This protein binds this small molecule.
Small molecule (SMILES): CC(=O)N[C@@H]1[C@@H](O)[C@H](O)[C@@H](CO)O[C@H]1O

Sequence of chain 1.E:
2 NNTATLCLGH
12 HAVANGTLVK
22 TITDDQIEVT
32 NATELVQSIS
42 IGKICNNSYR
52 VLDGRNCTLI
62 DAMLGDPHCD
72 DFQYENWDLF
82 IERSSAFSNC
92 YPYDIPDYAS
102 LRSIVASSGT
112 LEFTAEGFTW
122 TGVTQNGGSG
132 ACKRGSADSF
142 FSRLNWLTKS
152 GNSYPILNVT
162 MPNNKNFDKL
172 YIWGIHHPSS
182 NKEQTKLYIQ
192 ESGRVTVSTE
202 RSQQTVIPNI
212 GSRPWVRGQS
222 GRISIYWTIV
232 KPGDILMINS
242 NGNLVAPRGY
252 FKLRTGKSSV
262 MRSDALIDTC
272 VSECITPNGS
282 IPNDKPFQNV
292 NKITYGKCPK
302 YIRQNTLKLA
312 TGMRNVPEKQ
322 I

Binding-site contacts:
Ligand atom C7 contacts residue ASP269 of chain 1.E at 4.3 Å.
Ligand atom O5 contacts residue ASN47 of chain 1.E at 2.4 Å (h-bond).
Ligand atom C5 contacts residue ASN47 of chain 1.E at 3.4 Å.
Ligand atom C8 contacts residue ASP269 of chain 1.E at 3.3 Å.
Ligand atom O7 contacts residue ILE268 of chain 1.E at 4.1 Å.
Ligand atom C8 contacts residue ILE268 of chain 1.E at 3.5 Å (hydrophobic).
Ligand atom C7 contacts residue ILE268 of chain 1.E at 3.8 Å (hydrophobic).
Ligand atom C1 contacts residue ILE268 of chain 1.E at 4.2 Å (hydrophobic).
Ligand atom C6 contacts residue ASN47 of chain 1.E at 4.3 Å.
Ligand atom O3 contacts residue ASN47 of chain 1.E at 4.2 Å.
Ligand atom N2 contacts residue ILE268 of chain 1.E at 4.2 Å.
Ligand atom C2 contacts residue THR270 of chain 1.E at 4.2 Å.
Ligand atom N2 contacts residue THR270 of chain 1.E at 3.9 Å.
Ligand atom C3 contacts residue ASN47 of chain 1.E at 3.3 Å.
Ligand atom C2 contacts residue ASN47 of chain 1.E at 2.0 Å.
Ligand atom N2 contacts residue ASP269 of chain 1.E at 4.0 Å.
Ligand atom N2 contacts residue ASN47 of chain 1.E at 2.8 Å (h-bond).
Ligand atom C7 contacts residue ASN47 of chain 1.E at 4.0 Å.
Ligand atom C4 contacts residue ASN47 of chain 1.E at 3.6 Å.
Ligand atom C1 contacts residue ASN47 of chain 1.E at 1.4 Å.
Ligand atom O7 contacts residue ASN47 of chain 1.E at 4.5 Å.
Ligand atom O6 contacts residue ASN47 of chain 1.E at 3.8 Å.